This small molecule binds to this protein.
Small molecule (SMILES): CCCCCC[C@@H](O)CO

Binding-site contacts:
Ligand atom CD contacts residue HIS273 of chain 1.B at 4.1 Å.
Ligand atom CB contacts residue HIS273 of chain 1.B at 3.5 Å.
Ligand atom O contacts residue TYR215 of chain 1.B at 2.7 Å (h-bond).
Ligand atom C contacts residue ASP105 of chain 1.B at 2.4 Å.
Ligand atom C1 contacts residue GLN129 of chain 1.B at 4.1 Å.
Ligand atom C2 contacts residue HIS183 of chain 1.B at 4.2 Å.
Ligand atom O contacts residue ILE106 of chain 1.B at 4.3 Å.
Ligand atom C2 contacts residue GLY246 of chain 1.B at 4.1 Å.
Ligand atom C1 contacts residue GLY246 of chain 1.B at 2.9 Å.
Ligand atom C1 contacts residue HIS183 of chain 1.B at 3.3 Å.
Ligand atom CG contacts residue HIS273 of chain 1.B at 3.4 Å.
Ligand atom CB contacts residue PHE179 of chain 1.B at 4.2 Å (hydrophobic).
Ligand atom CA contacts residue TYR215 of chain 1.B at 3.8 Å (hydrophobic).
Ligand atom O contacts residue HIS153 of chain 1.B at 2.7 Å (h-bond).
Ligand atom O contacts residue ASP105 of chain 1.B at 3.6 Å.
Ligand atom CD contacts residue HIS153 of chain 1.B at 3.6 Å.
Ligand atom O contacts residue PHE154 of chain 1.B at 3.4 Å.
Ligand atom CG contacts residue HIS153 of chain 1.B at 4.0 Å.
Ligand atom CE contacts residue LEU150 of chain 1.B at 3.8 Å (hydrophobic).
Ligand atom CA contacts residue HIS273 of chain 1.B at 3.9 Å.
Ligand atom C2 contacts residue LEU150 of chain 1.B at 4.0 Å (hydrophobic).
Ligand atom C1 contacts residue LEU150 of chain 1.B at 3.7 Å (hydrophobic).
Ligand atom C contacts residue TYR215 of chain 1.B at 3.4 Å (hydrophobic).
Ligand atom CA contacts residue HIS153 of chain 1.B at 4.3 Å.
Ligand atom C contacts residue ILE106 of chain 1.B at 4.0 Å (hydrophobic).
Ligand atom CD contacts residue LEU150 of chain 1.B at 4.3 Å (hydrophobic).
Ligand atom C contacts residue PHE154 of chain 1.B at 4.2 Å (hydrophobic).
Ligand atom CB contacts residue ASP105 of chain 1.B at 2.4 Å.
Ligand atom CD contacts residue HIS183 of chain 1.B at 3.6 Å.
Ligand atom CE contacts residue HIS183 of chain 1.B at 4.1 Å.
Ligand atom C2 contacts residue VAL151 of chain 1.B at 4.2 Å (hydrophobic).
Ligand atom C2 contacts residue MET248 of chain 1.B at 4.2 Å (hydrophobic).
Ligand atom CE contacts residue HIS153 of chain 1.B at 3.9 Å.
Ligand atom CB contacts residue HIS153 of chain 1.B at 3.8 Å.
Ligand atom C contacts residue HIS153 of chain 1.B at 3.8 Å.
Ligand atom O contacts residue TRP109 of chain 1.B at 4.3 Å.
Ligand atom C1 contacts residue HIS273 of chain 1.B at 4.0 Å.
Ligand atom CA contacts residue ASP105 of chain 1.B at 1.4 Å.
Ligand atom CE contacts residue VAL151 of chain 1.B at 3.6 Å (hydrophobic).
Ligand atom CG contacts residue ASP105 of chain 1.B at 3.0 Å.

Sequence of chain 1.B:
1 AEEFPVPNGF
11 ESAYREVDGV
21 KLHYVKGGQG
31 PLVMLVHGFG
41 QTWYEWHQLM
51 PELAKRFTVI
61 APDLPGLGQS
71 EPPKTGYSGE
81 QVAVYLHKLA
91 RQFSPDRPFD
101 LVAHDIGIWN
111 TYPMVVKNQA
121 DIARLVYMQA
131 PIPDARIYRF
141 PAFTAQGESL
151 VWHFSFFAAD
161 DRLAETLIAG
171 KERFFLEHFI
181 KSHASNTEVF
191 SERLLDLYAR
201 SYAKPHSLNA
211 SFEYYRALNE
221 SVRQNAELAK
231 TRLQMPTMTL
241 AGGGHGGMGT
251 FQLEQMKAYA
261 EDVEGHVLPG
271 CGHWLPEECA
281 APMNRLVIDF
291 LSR